A protein and the small-molecule ligand that binds it are described below.
Small molecule (SMILES): CC(=O)N[C@H]1[C@H](O[C@H]2[C@H](O)[C@@H](NC(C)=O)CO[C@@H]2CO)O[C@H](CO)[C@@H](O)[C@@H]1O

Sequence of chain 1.A:
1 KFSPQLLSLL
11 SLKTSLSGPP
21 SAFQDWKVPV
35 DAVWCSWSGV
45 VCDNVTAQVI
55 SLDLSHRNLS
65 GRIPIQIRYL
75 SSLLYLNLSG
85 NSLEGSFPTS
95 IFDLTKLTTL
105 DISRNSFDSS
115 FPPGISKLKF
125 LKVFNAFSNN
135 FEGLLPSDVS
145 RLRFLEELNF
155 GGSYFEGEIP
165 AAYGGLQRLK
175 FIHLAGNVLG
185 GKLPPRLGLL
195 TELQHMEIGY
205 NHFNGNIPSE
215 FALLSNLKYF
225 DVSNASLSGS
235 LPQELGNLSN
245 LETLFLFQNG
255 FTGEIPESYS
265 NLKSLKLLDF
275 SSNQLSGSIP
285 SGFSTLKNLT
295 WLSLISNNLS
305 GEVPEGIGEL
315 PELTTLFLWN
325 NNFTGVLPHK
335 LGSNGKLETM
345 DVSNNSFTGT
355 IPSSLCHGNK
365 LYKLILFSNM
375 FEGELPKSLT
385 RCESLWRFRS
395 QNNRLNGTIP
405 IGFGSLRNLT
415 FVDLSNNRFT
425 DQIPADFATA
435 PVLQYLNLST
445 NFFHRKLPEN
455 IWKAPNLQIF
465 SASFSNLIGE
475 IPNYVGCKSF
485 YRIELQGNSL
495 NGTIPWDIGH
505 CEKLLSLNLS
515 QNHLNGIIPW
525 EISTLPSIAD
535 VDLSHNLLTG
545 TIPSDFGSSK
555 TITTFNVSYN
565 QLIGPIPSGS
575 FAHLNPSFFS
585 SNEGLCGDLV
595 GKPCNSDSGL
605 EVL

Binding-site contacts:
Ligand atom O7 contacts residue ASN324 of chain 1.A at 3.0 Å (h-bond).
Ligand atom C4 contacts residue ASN348 of chain 1.A at 4.3 Å.
Ligand atom C1 contacts residue ASN348 of chain 1.A at 1.4 Å.
Ligand atom O7 contacts residue ASN348 of chain 1.A at 3.8 Å.
Ligand atom O6 contacts residue ASN324 of chain 1.A at 4.0 Å.
Ligand atom O7 contacts residue MAN4 of chain 1.G at 3.2 Å.
Ligand atom C5 contacts residue ASN348 of chain 1.A at 3.7 Å.
Ligand atom C7 contacts residue MAN4 of chain 1.G at 4.2 Å.
Ligand atom C7 contacts residue ASN324 of chain 1.A at 4.1 Å.
Ligand atom O6 contacts residue ASN348 of chain 1.A at 4.5 Å.
Ligand atom C8 contacts residue ASN348 of chain 1.A at 4.5 Å.
Ligand atom C2 contacts residue ASN324 of chain 1.A at 4.3 Å.
Ligand atom C7 contacts residue ASN348 of chain 1.A at 3.5 Å.
Ligand atom C3 contacts residue ASN348 of chain 1.A at 3.8 Å.
Ligand atom C1 contacts residue ASN324 of chain 1.A at 4.1 Å.
Ligand atom N2 contacts residue ASN348 of chain 1.A at 2.8 Å (h-bond).
Ligand atom N2 contacts residue ASN324 of chain 1.A at 4.5 Å.
Ligand atom O5 contacts residue ASN348 of chain 1.A at 2.4 Å (h-bond).
Ligand atom C2 contacts residue ASN348 of chain 1.A at 2.4 Å.